Sequence of chain 1.A:
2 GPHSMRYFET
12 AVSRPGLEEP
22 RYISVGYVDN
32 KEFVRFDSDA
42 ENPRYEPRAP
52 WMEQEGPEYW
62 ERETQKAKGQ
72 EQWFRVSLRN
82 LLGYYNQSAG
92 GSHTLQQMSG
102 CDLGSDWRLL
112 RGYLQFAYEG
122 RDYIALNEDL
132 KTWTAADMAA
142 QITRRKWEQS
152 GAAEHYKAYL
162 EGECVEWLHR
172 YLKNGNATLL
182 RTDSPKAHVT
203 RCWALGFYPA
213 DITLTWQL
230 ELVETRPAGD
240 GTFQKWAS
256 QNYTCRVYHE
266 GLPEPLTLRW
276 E

Binding-site contacts:
Ligand atom ND2 contacts residue TYR157 of chain 1.A at 2.9 Å (h-bond).
Ligand atom CB contacts residue GLN71 of chain 1.A at 3.1 Å.
Ligand atom O contacts residue LYS147 of chain 1.A at 3.2 Å.
Ligand atom CB contacts residue TRP74 of chain 1.A at 3.5 Å (hydrophobic).
Ligand atom CB contacts residue TYR160 of chain 1.A at 3.4 Å (hydrophobic).
Ligand atom C contacts residue TYR85 of chain 1.A at 3.3 Å (hydrophobic).
Ligand atom CB contacts residue GLU64 of chain 1.A at 3.4 Å.
Ligand atom OD1 contacts residue GLN71 of chain 1.A at 3.4 Å (h-bond).
Ligand atom N contacts residue TYR172 of chain 1.A at 2.9 Å (h-bond).
Ligand atom O contacts residue LYS67 of chain 1.A at 2.7 Å (salt-bridge).
Ligand atom O contacts residue ASN81 of chain 1.A at 3.0 Å (h-bond).
Ligand atom CA contacts residue TYR8 of chain 1.A at 3.1 Å (hydrophobic).
Ligand atom OXT contacts residue TYR85 of chain 1.A at 2.8 Å (h-bond).
Ligand atom O contacts residue TYR85 of chain 1.A at 2.9 Å (h-bond).
Ligand atom ND2 contacts residue GLN98 of chain 1.A at 3.3 Å (h-bond).
Ligand atom O contacts residue TRP74 of chain 1.A at 3.3 Å.
Ligand atom OG contacts residue GLU64 of chain 1.A at 2.8 Å (salt-bridge).
Ligand atom C contacts residue TYR8 of chain 1.A at 3.1 Å (hydrophobic).
Ligand atom N contacts residue SER78 of chain 1.A at 3.4 Å (h-bond).
Ligand atom N contacts residue TYR8 of chain 1.A at 2.6 Å (h-bond).
Ligand atom C contacts residue TRP74 of chain 1.A at 3.2 Å (hydrophobic).
Ligand atom O contacts residue TYR160 of chain 1.A at 2.7 Å (h-bond).
Ligand atom OD1 contacts residue GLN98 of chain 1.A at 2.8 Å (h-bond).
Ligand atom O contacts residue TRP148 of chain 1.A at 3.4 Å (h-bond).
Ligand atom O contacts residue HIS156 of chain 1.A at 2.9 Å.
Ligand atom OXT contacts residue THR144 of chain 1.A at 2.6 Å (h-bond).
Ligand atom O contacts residue TRP148 of chain 1.A at 3.0 Å (h-bond).
Ligand atom O contacts residue TYR8 of chain 1.A at 3.3 Å.
Ligand atom CA contacts residue TYR8 of chain 1.A at 3.5 Å (hydrophobic).
Ligand atom OG1 contacts residue ASN81 of chain 1.A at 3.4 Å (h-bond).
Ligand atom O contacts residue LYS147 of chain 1.A at 3.3 Å (salt-bridge).
Ligand atom CB contacts residue GLU64 of chain 1.A at 3.4 Å.
Ligand atom N contacts residue TYR8 of chain 1.A at 3.1 Å (h-bond).
Ligand atom CG contacts residue GLN71 of chain 1.A at 3.3 Å.
Ligand atom N contacts residue GLU64 of chain 1.A at 2.7 Å (salt-bridge).
Ligand atom CG contacts residue LYS67 of chain 1.A at 3.4 Å.
Ligand atom CA contacts residue GLU64 of chain 1.A at 3.3 Å.
Ligand atom CA contacts residue GLN71 of chain 1.A at 3.5 Å.
Ligand atom O contacts residue TRP74 of chain 1.A at 2.8 Å (h-bond).
Ligand atom N contacts residue GLN71 of chain 1.A at 2.7 Å (h-bond).

A protein and the small-molecule ligand that binds it are described below.
Small molecule (SMILES): CSCC[C@H](NC(=O)[C@@H](NC(=O)[C@H](CCC(=O)O)NC(=O)[C@H](CCSC)NC(=O)[C@H](CC(N)=O)NC(=O)[C@H](CCC(=O)O)NC(=O)[C@H](C)NC(=O)[C@H](CO)NC(=O)[C@H](C)N)[C@@H](C)O)C(=O)O